Sequence of chain 1.B:
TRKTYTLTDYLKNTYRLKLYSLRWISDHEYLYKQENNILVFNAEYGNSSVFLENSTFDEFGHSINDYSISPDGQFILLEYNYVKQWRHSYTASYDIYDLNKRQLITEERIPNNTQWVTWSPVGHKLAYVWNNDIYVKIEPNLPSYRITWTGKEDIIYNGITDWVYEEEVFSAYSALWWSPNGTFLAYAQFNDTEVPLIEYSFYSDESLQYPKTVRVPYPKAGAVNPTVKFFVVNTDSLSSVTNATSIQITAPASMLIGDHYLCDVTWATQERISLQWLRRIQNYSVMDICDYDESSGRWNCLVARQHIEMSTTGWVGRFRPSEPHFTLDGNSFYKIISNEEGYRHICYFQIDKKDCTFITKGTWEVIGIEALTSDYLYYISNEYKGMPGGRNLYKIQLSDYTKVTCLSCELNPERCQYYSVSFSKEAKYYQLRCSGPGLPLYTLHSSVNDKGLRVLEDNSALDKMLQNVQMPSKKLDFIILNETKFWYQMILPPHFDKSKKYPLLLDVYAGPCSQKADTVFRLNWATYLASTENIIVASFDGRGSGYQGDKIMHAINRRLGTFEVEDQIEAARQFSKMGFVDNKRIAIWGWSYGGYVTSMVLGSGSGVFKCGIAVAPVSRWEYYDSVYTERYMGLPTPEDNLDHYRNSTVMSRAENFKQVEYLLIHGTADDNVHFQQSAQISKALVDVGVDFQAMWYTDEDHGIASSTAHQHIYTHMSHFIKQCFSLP

A small-molecule ligand and the protein it binds are described below.
Small molecule (SMILES): CC(=O)N[C@H]1[C@H](O[C@H]2[C@H](O)[C@@H](NC(C)=O)CO[C@@H]2CO)O[C@H](CO)[C@@H](O)[C@@H]1O

Binding-site contacts:
Ligand atom C1 contacts residue GLN270 of chain 1.B at 4.0 Å.
Ligand atom O6 contacts residue GLN270 of chain 1.B at 3.8 Å.
Ligand atom C5 contacts residue ASN181 of chain 1.B at 3.7 Å.
Ligand atom C5 contacts residue GLN270 of chain 1.B at 4.5 Å.
Ligand atom O7 contacts residue THR183 of chain 1.B at 4.4 Å.
Ligand atom O5 contacts residue THR183 of chain 1.B at 3.7 Å.
Ligand atom C4 contacts residue ASN181 of chain 1.B at 4.2 Å.
Ligand atom C6 contacts residue GLU271 of chain 1.B at 3.2 Å.
Ligand atom C2 contacts residue THR183 of chain 1.B at 4.0 Å.
Ligand atom C8 contacts residue PHE184 of chain 1.B at 3.8 Å (hydrophobic).
Ligand atom C3 contacts residue THR183 of chain 1.B at 3.9 Å.
Ligand atom C5 contacts residue THR183 of chain 1.B at 3.5 Å.
Ligand atom C8 contacts residue TYR292 of chain 1.B at 3.6 Å (hydrophobic).
Ligand atom C4 contacts residue THR183 of chain 1.B at 4.2 Å.
Ligand atom O6 contacts residue GLU271 of chain 1.B at 2.5 Å (salt-bridge).
Ligand atom O7 contacts residue ASN181 of chain 1.B at 3.8 Å.
Ligand atom O5 contacts residue ASN181 of chain 1.B at 2.4 Å (h-bond).
Ligand atom N2 contacts residue ASN181 of chain 1.B at 2.9 Å (h-bond).
Ligand atom C7 contacts residue ASN234 of chain 1.B at 4.4 Å.
Ligand atom C3 contacts residue ASN181 of chain 1.B at 3.8 Å.
Ligand atom C2 contacts residue ASN181 of chain 1.B at 2.5 Å.
Ligand atom C8 contacts residue ASN234 of chain 1.B at 3.8 Å.
Ligand atom C7 contacts residue ASN181 of chain 1.B at 3.5 Å.
Ligand atom O4 contacts residue GLU294 of chain 1.B at 4.1 Å.
Ligand atom C1 contacts residue ASN181 of chain 1.B at 1.4 Å.
Ligand atom C1 contacts residue THR183 of chain 1.B at 3.2 Å.
Ligand atom O7 contacts residue ASN234 of chain 1.B at 4.0 Å.
Ligand atom C3 contacts residue GLU294 of chain 1.B at 3.8 Å.
Ligand atom C6 contacts residue GLN270 of chain 1.B at 4.1 Å.
Ligand atom O5 contacts residue GLN270 of chain 1.B at 3.6 Å.
Ligand atom O3 contacts residue GLU294 of chain 1.B at 4.0 Å.
Ligand atom N2 contacts residue THR183 of chain 1.B at 4.2 Å.